Binding-site contacts:
Ligand atom N9 contacts residue PRO421 of chain 2.A at 4.4 Å.
Ligand atom C1' contacts residue PRO631 of chain 2.A at 4.3 Å (hydrophobic).
Ligand atom C6 contacts residue SER632 of chain 2.A at 3.9 Å.
Ligand atom C2 contacts residue PRO421 of chain 2.A at 4.5 Å (hydrophobic).
Ligand atom N6 contacts residue SER632 of chain 2.A at 3.3 Å (h-bond).
Ligand atom C8 contacts residue HIS630 of chain 2.A at 3.3 Å.
Ligand atom C2 contacts residue GLY639 of chain 2.A at 3.1 Å.
Ligand atom N1 contacts residue GLY639 of chain 2.A at 3.1 Å (h-bond).
Ligand atom N3 contacts residue PRO631 of chain 2.A at 3.6 Å.
Ligand atom C5 contacts residue PRO631 of chain 2.A at 4.2 Å (hydrophobic).
Ligand atom C6 contacts residue PRO421 of chain 2.A at 4.1 Å (hydrophobic).
Ligand atom N1 contacts residue PRO421 of chain 2.A at 4.3 Å.
Ligand atom C8 contacts residue PRO421 of chain 2.A at 4.3 Å (hydrophobic).
Ligand atom N1 contacts residue VAL420 of chain 2.A at 3.7 Å.
Ligand atom N7 contacts residue PRO421 of chain 2.A at 4.2 Å.
Ligand atom N7 contacts residue SER632 of chain 2.A at 4.1 Å.
Ligand atom N6 contacts residue VAL420 of chain 2.A at 4.0 Å.
Ligand atom C1' contacts residue HIS630 of chain 2.A at 4.0 Å.
Ligand atom C4 contacts residue PRO421 of chain 2.A at 4.3 Å (hydrophobic).
Ligand atom N6 contacts residue GLY639 of chain 2.A at 3.6 Å (h-bond).
Ligand atom N1 contacts residue PHE638 of chain 2.A at 4.3 Å.
Ligand atom O1P contacts residue LYS641 of chain 22.A at 4.0 Å.
Ligand atom C4 contacts residue PRO631 of chain 2.A at 4.0 Å (hydrophobic).
Ligand atom C6 contacts residue PRO631 of chain 2.A at 3.9 Å (hydrophobic).
Ligand atom O2P contacts residue ASP626 of chain 22.A at 4.2 Å.
Ligand atom N9 contacts residue HIS630 of chain 2.A at 4.2 Å.
Ligand atom N1 contacts residue PRO631 of chain 2.A at 3.5 Å (h-bond).
Ligand atom C5 contacts residue SER632 of chain 2.A at 4.1 Å.
Ligand atom C3' contacts residue HIS630 of chain 2.A at 4.4 Å.
Ligand atom C2 contacts residue VAL420 of chain 2.A at 4.3 Å (hydrophobic).
Ligand atom N6 contacts residue GLY637 of chain 2.A at 3.7 Å.
Ligand atom N7 contacts residue HIS630 of chain 2.A at 4.1 Å.
Ligand atom N6 contacts residue PHE638 of chain 2.A at 3.9 Å.
Ligand atom C6 contacts residue VAL420 of chain 2.A at 4.0 Å (hydrophobic).
Ligand atom C2 contacts residue PRO631 of chain 2.A at 3.3 Å (hydrophobic).
Ligand atom C2' contacts residue HIS630 of chain 2.A at 3.2 Å.
Ligand atom C6 contacts residue GLY639 of chain 2.A at 3.8 Å.
Ligand atom N7 contacts residue ASN609 of chain 2.A at 3.8 Å.
Ligand atom N3 contacts residue GLY639 of chain 2.A at 4.3 Å.
Ligand atom C5 contacts residue PRO421 of chain 2.A at 4.1 Å (hydrophobic).

Sequence of chain 2.A:
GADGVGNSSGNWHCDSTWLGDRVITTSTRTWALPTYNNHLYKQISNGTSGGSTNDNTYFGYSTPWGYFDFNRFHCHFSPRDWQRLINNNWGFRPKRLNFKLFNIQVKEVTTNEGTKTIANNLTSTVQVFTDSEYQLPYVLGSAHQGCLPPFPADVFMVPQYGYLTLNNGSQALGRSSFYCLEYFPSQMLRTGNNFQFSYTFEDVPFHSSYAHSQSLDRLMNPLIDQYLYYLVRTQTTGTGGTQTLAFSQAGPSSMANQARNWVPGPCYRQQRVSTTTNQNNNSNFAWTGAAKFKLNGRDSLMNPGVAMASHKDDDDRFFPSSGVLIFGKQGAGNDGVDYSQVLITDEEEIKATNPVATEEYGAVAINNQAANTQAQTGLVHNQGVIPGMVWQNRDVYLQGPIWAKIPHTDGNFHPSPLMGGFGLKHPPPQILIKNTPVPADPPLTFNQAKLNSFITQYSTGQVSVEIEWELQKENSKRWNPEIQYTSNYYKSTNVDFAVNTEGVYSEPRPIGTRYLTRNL

A protein and the small-molecule ligand that binds it are described below.
Small molecule (SMILES): Nc1ncnc2c1ncn2[C@H]1C[C@H](O)[C@@H](COP(=O)(O)O)O1

Sequence of chain 22.A:
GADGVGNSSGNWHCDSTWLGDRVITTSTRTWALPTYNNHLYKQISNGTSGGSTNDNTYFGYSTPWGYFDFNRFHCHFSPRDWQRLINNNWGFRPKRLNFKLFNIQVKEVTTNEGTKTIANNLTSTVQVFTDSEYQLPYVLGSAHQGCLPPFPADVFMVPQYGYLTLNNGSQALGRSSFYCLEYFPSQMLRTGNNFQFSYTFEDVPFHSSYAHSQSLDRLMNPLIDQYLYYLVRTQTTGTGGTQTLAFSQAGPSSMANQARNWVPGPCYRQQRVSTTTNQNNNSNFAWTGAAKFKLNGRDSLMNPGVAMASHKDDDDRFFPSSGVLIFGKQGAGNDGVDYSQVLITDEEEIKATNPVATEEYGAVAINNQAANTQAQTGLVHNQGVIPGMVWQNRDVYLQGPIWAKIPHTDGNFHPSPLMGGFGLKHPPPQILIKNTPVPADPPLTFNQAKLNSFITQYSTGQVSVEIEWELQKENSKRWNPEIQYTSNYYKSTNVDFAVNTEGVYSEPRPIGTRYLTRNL